The small molecule below binds the protein below.
Small molecule (SMILES): CCCCCCc1ccc(Oc2ccc(Oc3cccc(O)n3)cc2)c(O)c1

Sequence of chain 1.F:
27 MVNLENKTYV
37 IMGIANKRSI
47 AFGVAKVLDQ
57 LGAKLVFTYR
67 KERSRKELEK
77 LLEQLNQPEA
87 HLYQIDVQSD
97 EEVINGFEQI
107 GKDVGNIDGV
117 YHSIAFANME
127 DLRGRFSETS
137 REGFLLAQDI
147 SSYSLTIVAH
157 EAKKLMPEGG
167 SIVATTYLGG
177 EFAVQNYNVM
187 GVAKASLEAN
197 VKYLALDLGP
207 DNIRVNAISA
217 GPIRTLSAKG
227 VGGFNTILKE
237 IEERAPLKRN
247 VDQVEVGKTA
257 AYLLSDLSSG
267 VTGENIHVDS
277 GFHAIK

Binding-site contacts:
Ligand atom CAJ contacts residue ALA121 of chain 1.F at 3.8 Å (hydrophobic).
Ligand atom CAJ contacts residue SER223 of chain 1.F at 3.2 Å.
Ligand atom CBB contacts residue ALA123 of chain 1.F at 3.6 Å (hydrophobic).
Ligand atom CAI contacts residue VAL227 of chain 1.F at 3.8 Å (hydrophobic).
Ligand atom OAB contacts residue MET125 of chain 1.F at 3.3 Å.
Ligand atom OAT contacts residue ALA123 of chain 1.F at 3.2 Å (h-bond).
Ligand atom CAA contacts residue VAL227 of chain 1.F at 3.7 Å (hydrophobic).
Ligand atom CAF contacts residue NAP1 of chain 1.S at 2.7 Å.
Ligand atom OAC contacts residue TYR183 of chain 1.F at 2.5 Å (h-bond).
Ligand atom OAT contacts residue LEU128 of chain 1.F at 3.7 Å.
Ligand atom CAV contacts residue NAP1 of chain 1.S at 2.9 Å.
Ligand atom CAO contacts residue ILE233 of chain 1.F at 3.8 Å (hydrophobic).
Ligand atom CAO contacts residue TYR173 of chain 1.F at 3.5 Å (hydrophobic).
Ligand atom CAE contacts residue SER223 of chain 1.F at 3.5 Å.
Ligand atom NAS contacts residue PHE122 of chain 1.F at 3.6 Å.
Ligand atom CAA contacts residue GLN181 of chain 1.F at 3.2 Å.
Ligand atom CAL contacts residue MET125 of chain 1.F at 3.2 Å (hydrophobic).
Ligand atom CAP contacts residue TYR173 of chain 1.F at 3.2 Å (hydrophobic).
Ligand atom CBA contacts residue NAP1 of chain 1.S at 3.4 Å.
Ligand atom CAK contacts residue NAP1 of chain 1.S at 3.5 Å.
Ligand atom OAB contacts residue PHE122 of chain 1.F at 3.7 Å.
Ligand atom OAC contacts residue NAP1 of chain 1.S at 2.5 Å (h-bond).
Ligand atom CBB contacts residue MET125 of chain 1.F at 3.5 Å (hydrophobic).
Ligand atom NAS contacts residue ALA123 of chain 1.F at 2.6 Å (h-bond).
Ligand atom CAK contacts residue ALA224 of chain 1.F at 3.8 Å (hydrophobic).
Ligand atom CAM contacts residue TYR183 of chain 1.F at 3.3 Å (hydrophobic).
Ligand atom CAH contacts residue ALA121 of chain 1.F at 3.6 Å (hydrophobic).
Ligand atom CAW contacts residue TYR183 of chain 1.F at 3.4 Å (hydrophobic).
Ligand atom OAC contacts residue LYS190 of chain 1.F at 3.7 Å.
Ligand atom OAU contacts residue NAP1 of chain 1.S at 3.1 Å (h-bond).
Ligand atom CAH contacts residue SER223 of chain 1.F at 3.7 Å.
Ligand atom CAX contacts residue MET186 of chain 1.F at 3.8 Å (hydrophobic).
Ligand atom CAN contacts residue VAL227 of chain 1.F at 3.5 Å (hydrophobic).
Ligand atom CAM contacts residue NAP1 of chain 1.S at 3.5 Å.
Ligand atom CBB contacts residue PHE122 of chain 1.F at 3.8 Å (hydrophobic).
Ligand atom OAB contacts residue ALA123 of chain 1.F at 3.6 Å.
Ligand atom CAW contacts residue NAP1 of chain 1.S at 3.4 Å.
Ligand atom CAZ contacts residue ALA123 of chain 1.F at 3.4 Å (hydrophobic).
Ligand atom CAY contacts residue SER223 of chain 1.F at 3.6 Å.
Ligand atom CAR contacts residue NAP1 of chain 1.S at 2.9 Å.